The protein below binds the small molecule below.
Small molecule (SMILES): CC(=O)N[C@H]1[C@H](O[C@H]2[C@H](O)[C@@H](NC(C)=O)CO[C@@H]2CO)O[C@H](CO)[C@@H](O)[C@@H]1O

Binding-site contacts:
Ligand atom C7 contacts residue ASN253 of chain 1.E at 3.8 Å.
Ligand atom C3 contacts residue ASN253 of chain 1.E at 3.8 Å.
Ligand atom O5 contacts residue GLU233 of chain 1.E at 3.6 Å.
Ligand atom O5 contacts residue ILE234 of chain 1.E at 3.9 Å.
Ligand atom C1 contacts residue ASN253 of chain 1.E at 1.4 Å.
Ligand atom O5 contacts residue ASN253 of chain 1.E at 2.4 Å (h-bond).
Ligand atom C6 contacts residue ILE234 of chain 1.E at 4.1 Å (hydrophobic).
Ligand atom N2 contacts residue GLU254 of chain 1.E at 4.1 Å.
Ligand atom C5 contacts residue ASN253 of chain 1.E at 3.7 Å.
Ligand atom N2 contacts residue ASN253 of chain 1.E at 2.8 Å (h-bond).
Ligand atom O5 contacts residue GLU232 of chain 1.E at 3.8 Å.
Ligand atom C3 contacts residue ARG307 of chain 1.E at 4.4 Å.
Ligand atom C5 contacts residue ILE234 of chain 1.E at 4.4 Å (hydrophobic).
Ligand atom C1 contacts residue GLU233 of chain 1.E at 4.4 Å.
Ligand atom O6 contacts residue GLU232 of chain 1.E at 4.3 Å.
Ligand atom C2 contacts residue ASN253 of chain 1.E at 2.5 Å.
Ligand atom O6 contacts residue ARG307 of chain 1.E at 4.4 Å.
Ligand atom O4 contacts residue ARG307 of chain 1.E at 3.7 Å.
Ligand atom C6 contacts residue GLU233 of chain 1.E at 3.5 Å.
Ligand atom O7 contacts residue ASN253 of chain 1.E at 4.3 Å.
Ligand atom C4 contacts residue ASN253 of chain 1.E at 4.3 Å.
Ligand atom C1 contacts residue GLU232 of chain 1.E at 4.4 Å.
Ligand atom O6 contacts residue GLU233 of chain 1.E at 3.0 Å (salt-bridge).

Sequence of chain 1.E:
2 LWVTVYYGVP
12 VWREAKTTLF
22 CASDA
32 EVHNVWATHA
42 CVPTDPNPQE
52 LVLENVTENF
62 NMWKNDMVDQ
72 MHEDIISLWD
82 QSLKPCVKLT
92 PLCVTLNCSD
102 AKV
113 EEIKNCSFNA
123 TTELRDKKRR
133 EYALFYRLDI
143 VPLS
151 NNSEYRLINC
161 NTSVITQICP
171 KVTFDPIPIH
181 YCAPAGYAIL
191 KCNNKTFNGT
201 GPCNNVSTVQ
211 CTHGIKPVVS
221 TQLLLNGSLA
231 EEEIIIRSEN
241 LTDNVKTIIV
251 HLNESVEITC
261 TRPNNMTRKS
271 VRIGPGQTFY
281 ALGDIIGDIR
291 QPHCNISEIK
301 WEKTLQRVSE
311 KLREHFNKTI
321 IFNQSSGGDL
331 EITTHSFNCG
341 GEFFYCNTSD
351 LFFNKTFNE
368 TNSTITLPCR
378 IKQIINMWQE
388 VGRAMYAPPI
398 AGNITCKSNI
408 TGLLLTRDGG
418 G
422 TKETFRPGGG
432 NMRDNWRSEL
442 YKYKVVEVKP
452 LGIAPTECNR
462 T